Binding-site contacts:
Ligand atom CD1 contacts residue ASN1122 of chain 7.OA at 4.3 Å.
Ligand atom CE2 contacts residue ASN1072 of chain 7.OA at 4.4 Å.
Ligand atom CG contacts residue ASN1072 of chain 7.OA at 4.2 Å.
Ligand atom CD1 contacts residue ASN1072 of chain 7.OA at 4.0 Å.
Ligand atom CG contacts residue THR1121 of chain 7.OA at 3.3 Å.
Ligand atom CD2 contacts residue HIS1126 of chain 7.OA at 3.4 Å.
Ligand atom CD2 contacts residue THR1121 of chain 7.OA at 4.0 Å.
Ligand atom CD1 contacts residue THR1121 of chain 7.OA at 3.0 Å.
Ligand atom O contacts residue HIS1126 of chain 7.OA at 3.3 Å (h-bond).
Ligand atom CD1 contacts residue ALA1120 of chain 7.OA at 4.3 Å (hydrophobic).
Ligand atom CD2 contacts residue PHE1125 of chain 7.OA at 4.2 Å (hydrophobic).
Ligand atom CD2 contacts residue THR1121 of chain 7.OA at 4.3 Å.
Ligand atom C contacts residue HIS1126 of chain 7.OA at 4.0 Å.
Ligand atom CG contacts residue ALA1120 of chain 7.OA at 4.4 Å (hydrophobic).
Ligand atom CA contacts residue GLN1063 of chain 7.OA at 4.3 Å.
Ligand atom C contacts residue GLN1063 of chain 7.OA at 3.9 Å.
Ligand atom CD1 contacts residue GLN1063 of chain 7.OA at 3.8 Å.
Ligand atom CE2 contacts residue GLN1063 of chain 7.OA at 3.3 Å.
Ligand atom O contacts residue VAL1202 of chain 7.OA at 3.2 Å.
Ligand atom CG contacts residue HIS1126 of chain 7.OA at 4.3 Å.
Ligand atom CE1 contacts residue ASN1072 of chain 7.OA at 3.3 Å.
Ligand atom CE1 contacts residue THR1121 of chain 7.OA at 3.9 Å.
Ligand atom CD2 contacts residue ALA1120 of chain 7.OA at 3.5 Å (hydrophobic).
Ligand atom O contacts residue GLN1063 of chain 7.OA at 2.9 Å (h-bond).
Ligand atom O contacts residue THR1121 of chain 7.OA at 4.0 Å.
Ligand atom CA contacts residue HIS1126 of chain 7.OA at 4.3 Å.
Ligand atom CD2 contacts residue GLN1063 of chain 7.OA at 3.6 Å.
Ligand atom CB contacts residue GLN1063 of chain 7.OA at 4.5 Å.
Ligand atom OH contacts residue GLN1063 of chain 7.OA at 3.7 Å.
Ligand atom CD2 contacts residue LEU1129 of chain 7.OA at 4.2 Å (hydrophobic).
Ligand atom OH contacts residue ASN1072 of chain 7.OA at 3.1 Å (h-bond).
Ligand atom CG contacts residue GLN1063 of chain 7.OA at 4.3 Å.
Ligand atom CZ contacts residue ASN1072 of chain 7.OA at 3.5 Å.
Ligand atom SD contacts residue ASN1072 of chain 7.OA at 3.7 Å.
Ligand atom CZ contacts residue GLN1063 of chain 7.OA at 4.1 Å.
Ligand atom CD1 contacts residue PHE1125 of chain 7.OA at 3.6 Å (hydrophobic).
Ligand atom C contacts residue VAL1202 of chain 7.OA at 4.2 Å (hydrophobic).
Ligand atom CG2 contacts residue GLN1063 of chain 7.OA at 3.3 Å.
Ligand atom OH contacts residue HIS1068 of chain 7.OA at 3.8 Å.
Ligand atom CB contacts residue THR1121 of chain 7.OA at 3.3 Å.

A protein and the small-molecule ligand that binds it are described below.
Small molecule (SMILES): CC[C@H](C)[C@H](N)C(=O)N[C@@H](CC(C)C)C(=O)N1CCC[C@H]1C(=O)N[C@@H](CCSC)C(=O)N[C@@H](Cc1ccc(O)cc1)C(=O)N[C@@H](CCCCN)C(=O)N[C@@H](CC(C)C)C(=O)N[C@@H](CO)C(=O)N1CCC[C@H]1C=O

Sequence of chain 7.OA:
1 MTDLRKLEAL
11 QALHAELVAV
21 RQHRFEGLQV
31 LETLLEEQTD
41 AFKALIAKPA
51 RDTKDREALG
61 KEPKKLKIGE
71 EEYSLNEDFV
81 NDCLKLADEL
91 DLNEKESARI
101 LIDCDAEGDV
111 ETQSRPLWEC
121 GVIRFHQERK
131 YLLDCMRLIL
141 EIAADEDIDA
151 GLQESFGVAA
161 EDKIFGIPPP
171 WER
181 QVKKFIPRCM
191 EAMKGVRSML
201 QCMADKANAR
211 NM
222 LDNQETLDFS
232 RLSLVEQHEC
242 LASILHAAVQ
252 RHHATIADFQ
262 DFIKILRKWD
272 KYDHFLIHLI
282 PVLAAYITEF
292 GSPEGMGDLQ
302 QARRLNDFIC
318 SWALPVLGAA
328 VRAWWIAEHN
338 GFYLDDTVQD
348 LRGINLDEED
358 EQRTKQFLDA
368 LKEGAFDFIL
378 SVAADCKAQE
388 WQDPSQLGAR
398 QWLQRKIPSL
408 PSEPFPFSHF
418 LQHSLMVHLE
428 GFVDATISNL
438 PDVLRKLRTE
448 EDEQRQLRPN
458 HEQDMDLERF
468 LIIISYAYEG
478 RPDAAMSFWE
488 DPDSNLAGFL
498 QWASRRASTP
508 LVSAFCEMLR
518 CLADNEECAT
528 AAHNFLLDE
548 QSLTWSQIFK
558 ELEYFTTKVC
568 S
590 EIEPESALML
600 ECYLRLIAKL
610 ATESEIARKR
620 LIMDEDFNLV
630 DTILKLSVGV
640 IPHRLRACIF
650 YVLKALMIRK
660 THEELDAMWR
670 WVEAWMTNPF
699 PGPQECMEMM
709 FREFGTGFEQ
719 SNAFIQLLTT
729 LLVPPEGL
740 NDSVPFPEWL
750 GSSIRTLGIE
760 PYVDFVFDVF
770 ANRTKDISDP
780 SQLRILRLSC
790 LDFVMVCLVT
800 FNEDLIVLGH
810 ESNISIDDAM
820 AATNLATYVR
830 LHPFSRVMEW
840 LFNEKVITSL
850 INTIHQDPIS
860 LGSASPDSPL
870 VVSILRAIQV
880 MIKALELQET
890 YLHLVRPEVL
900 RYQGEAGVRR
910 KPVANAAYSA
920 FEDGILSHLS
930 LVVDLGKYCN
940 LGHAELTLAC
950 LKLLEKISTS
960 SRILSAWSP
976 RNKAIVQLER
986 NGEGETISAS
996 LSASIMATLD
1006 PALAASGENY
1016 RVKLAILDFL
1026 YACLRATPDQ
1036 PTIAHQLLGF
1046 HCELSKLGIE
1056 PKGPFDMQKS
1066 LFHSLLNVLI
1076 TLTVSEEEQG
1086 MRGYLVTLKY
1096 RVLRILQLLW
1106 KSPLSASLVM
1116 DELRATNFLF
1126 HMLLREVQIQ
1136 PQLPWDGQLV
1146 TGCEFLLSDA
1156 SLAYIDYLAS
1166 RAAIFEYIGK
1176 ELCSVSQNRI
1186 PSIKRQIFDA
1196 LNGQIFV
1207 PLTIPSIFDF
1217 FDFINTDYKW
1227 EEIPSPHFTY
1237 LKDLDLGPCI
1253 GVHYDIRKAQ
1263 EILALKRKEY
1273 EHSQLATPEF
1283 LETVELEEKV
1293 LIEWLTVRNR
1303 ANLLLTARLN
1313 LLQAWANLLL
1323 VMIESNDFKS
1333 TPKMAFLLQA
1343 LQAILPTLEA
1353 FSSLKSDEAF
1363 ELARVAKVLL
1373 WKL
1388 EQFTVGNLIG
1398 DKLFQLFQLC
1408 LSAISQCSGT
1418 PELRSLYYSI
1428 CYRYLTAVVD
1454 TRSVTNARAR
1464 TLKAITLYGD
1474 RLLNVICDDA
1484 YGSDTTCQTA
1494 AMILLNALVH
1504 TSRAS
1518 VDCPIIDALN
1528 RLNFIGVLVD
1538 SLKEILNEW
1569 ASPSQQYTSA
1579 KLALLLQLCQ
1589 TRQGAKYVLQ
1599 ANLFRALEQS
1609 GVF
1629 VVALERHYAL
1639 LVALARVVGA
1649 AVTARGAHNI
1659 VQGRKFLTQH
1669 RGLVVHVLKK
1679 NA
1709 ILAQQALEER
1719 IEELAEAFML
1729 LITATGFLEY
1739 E